Sequence of chain 1.A:
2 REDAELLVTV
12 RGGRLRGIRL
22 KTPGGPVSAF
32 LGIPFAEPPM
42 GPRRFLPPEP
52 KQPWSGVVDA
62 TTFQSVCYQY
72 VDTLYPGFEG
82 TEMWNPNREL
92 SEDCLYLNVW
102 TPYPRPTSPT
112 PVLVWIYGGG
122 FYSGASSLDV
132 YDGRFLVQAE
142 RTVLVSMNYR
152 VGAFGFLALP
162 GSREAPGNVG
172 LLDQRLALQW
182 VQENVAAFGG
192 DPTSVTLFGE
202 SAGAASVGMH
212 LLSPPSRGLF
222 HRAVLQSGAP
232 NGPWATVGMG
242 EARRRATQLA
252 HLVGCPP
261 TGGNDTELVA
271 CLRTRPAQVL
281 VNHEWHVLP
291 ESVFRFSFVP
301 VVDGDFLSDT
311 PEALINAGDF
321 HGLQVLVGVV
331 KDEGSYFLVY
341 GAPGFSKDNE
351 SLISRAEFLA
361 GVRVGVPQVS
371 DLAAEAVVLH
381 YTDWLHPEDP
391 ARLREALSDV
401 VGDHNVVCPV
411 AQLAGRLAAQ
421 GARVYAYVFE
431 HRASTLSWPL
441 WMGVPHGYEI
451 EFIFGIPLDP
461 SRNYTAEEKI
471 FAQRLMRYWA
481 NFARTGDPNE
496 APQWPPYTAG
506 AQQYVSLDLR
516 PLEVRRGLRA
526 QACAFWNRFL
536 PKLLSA

Binding-site contacts:
Ligand atom C1 contacts residue ASN264 of chain 1.A at 1.5 Å.
Ligand atom C2 contacts residue ASN264 of chain 1.A at 2.9 Å.
Ligand atom C6 contacts residue THR266 of chain 1.A at 4.2 Å.
Ligand atom C3 contacts residue ASN264 of chain 1.A at 4.0 Å.
Ligand atom C5 contacts residue THR266 of chain 1.A at 4.1 Å.
Ligand atom O5 contacts residue ASN264 of chain 1.A at 2.4 Å (h-bond).
Ligand atom O5 contacts residue GLU267 of chain 1.A at 4.5 Å.
Ligand atom C4 contacts residue ASN264 of chain 1.A at 4.4 Å.
Ligand atom C7 contacts residue ASN264 of chain 1.A at 3.5 Å.
Ligand atom O7 contacts residue THR266 of chain 1.A at 4.5 Å.
Ligand atom N2 contacts residue ASN264 of chain 1.A at 3.3 Å (h-bond).
Ligand atom O7 contacts residue ASN264 of chain 1.A at 3.9 Å.
Ligand atom C8 contacts residue ASN264 of chain 1.A at 4.1 Å.
Ligand atom C5 contacts residue ASN264 of chain 1.A at 3.6 Å.

This small molecule binds to this protein.
Small molecule (SMILES): CC(=O)N[C@H]1[C@H](O[C@H]2[C@H](O)[C@@H](NC(C)=O)CO[C@@H]2CO)O[C@H](CO)[C@@H](O)[C@@H]1O